Sequence of chain 1.J:
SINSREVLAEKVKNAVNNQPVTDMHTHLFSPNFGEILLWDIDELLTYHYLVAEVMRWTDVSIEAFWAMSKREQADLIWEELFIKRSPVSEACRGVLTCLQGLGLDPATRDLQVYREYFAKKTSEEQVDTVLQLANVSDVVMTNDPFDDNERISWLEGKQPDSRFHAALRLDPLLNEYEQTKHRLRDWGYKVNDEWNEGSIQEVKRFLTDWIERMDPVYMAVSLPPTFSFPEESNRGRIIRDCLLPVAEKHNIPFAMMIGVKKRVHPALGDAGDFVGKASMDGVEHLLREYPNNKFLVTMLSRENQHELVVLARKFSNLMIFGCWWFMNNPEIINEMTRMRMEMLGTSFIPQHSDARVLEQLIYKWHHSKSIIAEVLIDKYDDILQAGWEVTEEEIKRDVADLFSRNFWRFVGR

A small-molecule ligand and the protein it binds are described below.
Small molecule (SMILES): O=C[C@H](O)[C@@H](O)[C@H](O)[C@H](O)C(=O)O

Binding-site contacts:
Ligand atom C6 contacts residue MET258 of chain 1.J at 3.6 Å (hydrophobic).
Ligand atom C1 contacts residue ASP355 of chain 1.J at 3.8 Å.
Ligand atom O6A contacts residue MET258 of chain 1.J at 3.8 Å.
Ligand atom O3 contacts residue ARG357 of chain 1.J at 3.1 Å (salt-bridge).
Ligand atom C4 contacts residue ZN1 of chain 1.SA at 3.5 Å.
Ligand atom O5 contacts residue ASP355 of chain 1.J at 3.1 Å (salt-bridge).
Ligand atom C4 contacts residue ARG357 of chain 1.J at 3.6 Å.
Ligand atom C2 contacts residue ZN1 of chain 1.SA at 3.9 Å.
Ligand atom O6B contacts residue MET258 of chain 1.J at 3.2 Å.
Ligand atom C5 contacts residue ZN1 of chain 1.SA at 2.9 Å.
Ligand atom O6B contacts residue HIS26 of chain 1.J at 3.4 Å (h-bond).
Ligand atom O5 contacts residue ZN1 of chain 1.SA at 2.0 Å.
Ligand atom O6B contacts residue ARG170 of chain 1.J at 2.9 Å (salt-bridge).
Ligand atom C2 contacts residue ASP355 of chain 1.J at 3.9 Å.
Ligand atom C6 contacts residue TRP325 of chain 1.J at 3.9 Å (hydrophobic).
Ligand atom O6A contacts residue SER223 of chain 1.J at 3.6 Å.
Ligand atom O5 contacts residue HIS26 of chain 1.J at 3.8 Å.
Ligand atom O1 contacts residue ASP355 of chain 1.J at 3.1 Å (salt-bridge).
Ligand atom O1 contacts residue TRP326 of chain 1.J at 3.8 Å.
Ligand atom C3 contacts residue TRP326 of chain 1.J at 3.9 Å (hydrophobic).
Ligand atom O5 contacts residue TRP325 of chain 1.J at 2.8 Å (h-bond).
Ligand atom O6B contacts residue HIS28 of chain 1.J at 3.2 Å (h-bond).
Ligand atom C3 contacts residue ARG357 of chain 1.J at 3.8 Å.
Ligand atom C1 contacts residue TRP326 of chain 1.J at 3.5 Å (hydrophobic).
Ligand atom C4 contacts residue HIS28 of chain 1.J at 3.8 Å.
Ligand atom O3 contacts residue HIS49 of chain 1.J at 2.9 Å (h-bond).
Ligand atom O2 contacts residue ARG357 of chain 1.J at 2.6 Å (salt-bridge).
Ligand atom O6B contacts residue ZN1 of chain 1.SA at 2.4 Å.
Ligand atom O6A contacts residue ARG170 of chain 1.J at 2.7 Å (salt-bridge).
Ligand atom C1 contacts residue TYR50 of chain 1.J at 3.3 Å (hydrophobic).
Ligand atom O3 contacts residue TRP326 of chain 1.J at 3.9 Å.
Ligand atom O4 contacts residue ARG357 of chain 1.J at 3.7 Å.
Ligand atom O2 contacts residue HIS49 of chain 1.J at 3.2 Å (h-bond).
Ligand atom C6 contacts residue ZN1 of chain 1.SA at 3.0 Å.
Ligand atom O1 contacts residue TYR50 of chain 1.J at 2.7 Å (h-bond).
Ligand atom C5 contacts residue TRP325 of chain 1.J at 3.5 Å (hydrophobic).
Ligand atom O5 contacts residue HIS28 of chain 1.J at 3.6 Å (h-bond).
Ligand atom C2 contacts residue ARG357 of chain 1.J at 3.8 Å.
Ligand atom O6A contacts residue TRP325 of chain 1.J at 3.7 Å.
Ligand atom C6 contacts residue ARG170 of chain 1.J at 3.4 Å.